A small-molecule ligand and the protein it binds are described below.
Small molecule (SMILES): CC(=O)N[C@@H]1[C@@H](O)[C@H](O)[C@@H](CO)O[C@H]1O

Sequence of chain 1.A:
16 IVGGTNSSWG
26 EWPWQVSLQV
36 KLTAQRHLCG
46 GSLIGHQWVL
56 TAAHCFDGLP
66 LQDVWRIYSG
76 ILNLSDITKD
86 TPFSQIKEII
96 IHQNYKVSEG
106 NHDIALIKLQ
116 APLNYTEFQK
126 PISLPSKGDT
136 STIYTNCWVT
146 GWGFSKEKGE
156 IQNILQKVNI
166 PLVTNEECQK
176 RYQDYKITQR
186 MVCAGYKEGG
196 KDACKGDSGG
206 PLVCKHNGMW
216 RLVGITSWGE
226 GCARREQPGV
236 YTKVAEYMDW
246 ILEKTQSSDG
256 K

Binding-site contacts:
Ligand atom O5 contacts residue ILE159 of chain 1.A at 3.3 Å.
Ligand atom C3 contacts residue ASN21 of chain 1.A at 3.8 Å.
Ligand atom O6 contacts residue ILE159 of chain 1.A at 4.2 Å.
Ligand atom C1 contacts residue ASN21 of chain 1.A at 1.4 Å.
Ligand atom C2 contacts residue ASN21 of chain 1.A at 2.5 Å.
Ligand atom C7 contacts residue ASN21 of chain 1.A at 3.8 Å.
Ligand atom C4 contacts residue ASN21 of chain 1.A at 4.2 Å.
Ligand atom O5 contacts residue ASN21 of chain 1.A at 2.3 Å (h-bond).
Ligand atom C5 contacts residue ASN21 of chain 1.A at 3.7 Å.
Ligand atom N2 contacts residue ASN21 of chain 1.A at 3.0 Å (h-bond).
Ligand atom C5 contacts residue ILE159 of chain 1.A at 4.0 Å (hydrophobic).
Ligand atom O7 contacts residue ASN21 of chain 1.A at 4.2 Å.
Ligand atom C1 contacts residue ILE159 of chain 1.A at 3.9 Å (hydrophobic).